This protein binds this small molecule.
Small molecule (SMILES): COc1ccc2c(C(=S)N(C)CC(=O)O)cccc2c1C(F)(F)F

Binding-site contacts:
Ligand atom F1 contacts residue LEU301 of chain 1.A at 3.4 Å.
Ligand atom C12 contacts residue PHE123 of chain 1.A at 3.6 Å (hydrophobic).
Ligand atom C6 contacts residue TRP80 of chain 1.A at 3.6 Å (hydrophobic).
Ligand atom C11 contacts residue LEU301 of chain 1.A at 3.9 Å (hydrophobic).
Ligand atom F2 contacts residue SER303 of chain 1.A at 3.6 Å.
Ligand atom C16 contacts residue HIS111 of chain 1.A at 3.3 Å.
Ligand atom O3 contacts residue HIS111 of chain 1.A at 3.3 Å (h-bond).
Ligand atom O1 contacts residue CYS304 of chain 1.A at 3.9 Å.
Ligand atom C15 contacts residue TRP21 of chain 1.A at 3.3 Å (hydrophobic).
Ligand atom C3 contacts residue LEU301 of chain 1.A at 3.7 Å (hydrophobic).
Ligand atom C12 contacts residue LEU301 of chain 1.A at 3.8 Å (hydrophobic).
Ligand atom C5 contacts residue TRP112 of chain 1.A at 3.5 Å (hydrophobic).
Ligand atom C15 contacts residue NAP1 of chain 1.B at 3.8 Å.
Ligand atom C16 contacts residue TYR49 of chain 1.A at 3.8 Å (hydrophobic).
Ligand atom C16 contacts residue NAP1 of chain 1.B at 3.3 Å.
Ligand atom C4 contacts residue THR114 of chain 1.A at 3.5 Å.
Ligand atom F3 contacts residue SER303 of chain 1.A at 3.8 Å.
Ligand atom F2 contacts residue CYS304 of chain 1.A at 3.6 Å.
Ligand atom S1 contacts residue VAL48 of chain 1.A at 3.8 Å.
Ligand atom O2 contacts residue HIS111 of chain 1.A at 2.7 Å (h-bond).
Ligand atom N1 contacts residue TRP21 of chain 1.A at 3.6 Å.
Ligand atom C7 contacts residue PHE123 of chain 1.A at 3.8 Å (hydrophobic).
Ligand atom C14 contacts residue TRP21 of chain 1.A at 3.7 Å (hydrophobic).
Ligand atom O3 contacts residue NAP1 of chain 1.B at 3.5 Å (h-bond).
Ligand atom C5 contacts residue TRP80 of chain 1.A at 3.6 Å (hydrophobic).
Ligand atom C4 contacts residue PHE116 of chain 1.A at 3.6 Å (hydrophobic).
Ligand atom O2 contacts residue TYR49 of chain 1.A at 2.7 Å (h-bond).
Ligand atom C1 contacts residue SER303 of chain 1.A at 3.7 Å.
Ligand atom C14 contacts residue CYS299 of chain 1.A at 3.6 Å (hydrophobic).
Ligand atom C2 contacts residue LEU301 of chain 1.A at 3.5 Å (hydrophobic).
Ligand atom O1 contacts residue PHE116 of chain 1.A at 3.5 Å.
Ligand atom O2 contacts residue NAP1 of chain 1.B at 3.0 Å.
Ligand atom C1 contacts residue LEU301 of chain 1.A at 3.9 Å (hydrophobic).
Ligand atom F1 contacts residue SER303 of chain 1.A at 3.0 Å.
Ligand atom C11 contacts residue PHE123 of chain 1.A at 3.6 Å (hydrophobic).
Ligand atom C6 contacts residue TRP112 of chain 1.A at 3.6 Å (hydrophobic).
Ligand atom O3 contacts residue TRP112 of chain 1.A at 2.9 Å (h-bond).
Ligand atom F3 contacts residue PHE123 of chain 1.A at 3.4 Å.
Ligand atom C4 contacts residue TRP112 of chain 1.A at 3.6 Å (hydrophobic).
Ligand atom F2 contacts residue PHE116 of chain 1.A at 3.8 Å.

Sequence of chain 1.A:
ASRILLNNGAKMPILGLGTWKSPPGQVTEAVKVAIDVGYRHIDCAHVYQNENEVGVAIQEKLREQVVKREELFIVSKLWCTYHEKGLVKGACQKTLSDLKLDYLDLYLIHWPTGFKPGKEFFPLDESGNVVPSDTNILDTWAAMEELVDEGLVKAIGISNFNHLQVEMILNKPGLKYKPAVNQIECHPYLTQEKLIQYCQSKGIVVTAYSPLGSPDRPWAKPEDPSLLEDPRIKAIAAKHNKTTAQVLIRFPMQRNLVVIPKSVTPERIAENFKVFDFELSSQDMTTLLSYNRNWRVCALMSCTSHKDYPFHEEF